Sequence of chain 1.D:
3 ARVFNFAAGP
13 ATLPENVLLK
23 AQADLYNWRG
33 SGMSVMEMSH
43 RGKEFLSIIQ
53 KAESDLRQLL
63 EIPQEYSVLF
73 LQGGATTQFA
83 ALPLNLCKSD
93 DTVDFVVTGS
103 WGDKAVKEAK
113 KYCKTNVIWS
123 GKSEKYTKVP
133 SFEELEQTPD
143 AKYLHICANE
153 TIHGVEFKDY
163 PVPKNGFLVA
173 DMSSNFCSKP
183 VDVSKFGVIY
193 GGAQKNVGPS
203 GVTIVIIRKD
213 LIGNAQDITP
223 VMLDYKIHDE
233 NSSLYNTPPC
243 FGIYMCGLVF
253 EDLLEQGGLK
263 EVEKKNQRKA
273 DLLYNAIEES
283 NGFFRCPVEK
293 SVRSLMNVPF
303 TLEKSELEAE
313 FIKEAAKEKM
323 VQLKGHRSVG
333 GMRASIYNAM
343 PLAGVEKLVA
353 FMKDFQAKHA

Binding-site contacts:
Ligand atom N contacts residue TRP103 of chain 1.D at 2.8 Å.
Ligand atom C contacts residue ALA10 of chain 1.D at 4.1 Å (hydrophobic).
Ligand atom O3P contacts residue HIS42 of chain 1.C at 3.7 Å.
Ligand atom P contacts residue ARG329 of chain 1.D at 3.9 Å.
Ligand atom P contacts residue HIS42 of chain 1.C at 4.0 Å.
Ligand atom O3P contacts residue ARG43 of chain 1.C at 3.1 Å (salt-bridge).
Ligand atom P contacts residue HIS328 of chain 1.D at 4.0 Å.
Ligand atom CB contacts residue PLP1 of chain 1.M at 3.1 Å.
Ligand atom O2P contacts residue ARG329 of chain 1.D at 2.9 Å (salt-bridge).
Ligand atom CA contacts residue LYS197 of chain 1.D at 2.5 Å.
Ligand atom OXT contacts residue PLP1 of chain 1.M at 4.1 Å.
Ligand atom CA contacts residue TRP103 of chain 1.D at 3.8 Å (hydrophobic).
Ligand atom C contacts residue LYS197 of chain 1.D at 3.8 Å.
Ligand atom O1P contacts residue HIS42 of chain 1.C at 3.1 Å (h-bond).
Ligand atom O2P contacts residue ARG43 of chain 1.C at 3.8 Å.
Ligand atom OXT contacts residue ILE154 of chain 1.D at 3.6 Å.
Ligand atom C contacts residue PLP1 of chain 1.M at 3.9 Å.
Ligand atom OG contacts residue TRP103 of chain 1.D at 3.2 Å.
Ligand atom OXT contacts residue THR153 of chain 1.D at 3.6 Å.
Ligand atom N contacts residue LYS197 of chain 1.D at 2.2 Å (salt-bridge).
Ligand atom CB contacts residue LYS197 of chain 1.D at 3.4 Å.
Ligand atom O2P contacts residue HIS328 of chain 1.D at 3.1 Å (h-bond).
Ligand atom O3P contacts residue HIS328 of chain 1.D at 4.0 Å.
Ligand atom O3P contacts residue ARG329 of chain 1.D at 3.1 Å (salt-bridge).
Ligand atom N contacts residue PLP1 of chain 1.M at 1.5 Å.
Ligand atom C contacts residue THR153 of chain 1.D at 4.1 Å.
Ligand atom CA contacts residue PLP1 of chain 1.M at 2.5 Å.
Ligand atom OXT contacts residue HIS328 of chain 1.D at 4.1 Å.
Ligand atom P contacts residue ARG43 of chain 1.C at 3.6 Å.
Ligand atom O contacts residue HIS328 of chain 1.D at 4.0 Å.
Ligand atom C contacts residue TRP103 of chain 1.D at 4.0 Å (hydrophobic).
Ligand atom CB contacts residue TRP103 of chain 1.D at 4.0 Å (hydrophobic).
Ligand atom OXT contacts residue TRP103 of chain 1.D at 3.1 Å (h-bond).
Ligand atom OG contacts residue PLP1 of chain 1.M at 3.8 Å.
Ligand atom O contacts residue ALA10 of chain 1.D at 3.4 Å.
Ligand atom O contacts residue ARG335 of chain 1.D at 3.3 Å (salt-bridge).
Ligand atom OXT contacts residue ARG335 of chain 1.D at 3.4 Å (salt-bridge).
Ligand atom O2P contacts residue TRP103 of chain 1.D at 3.9 Å.
Ligand atom O1P contacts residue ARG43 of chain 1.C at 2.8 Å (salt-bridge).
Ligand atom C contacts residue ARG335 of chain 1.D at 3.8 Å.

The protein below binds the small molecule below.
Small molecule (SMILES): N[C@@H](COP(=O)(O)O)C(=O)O

Sequence of chain 1.C:
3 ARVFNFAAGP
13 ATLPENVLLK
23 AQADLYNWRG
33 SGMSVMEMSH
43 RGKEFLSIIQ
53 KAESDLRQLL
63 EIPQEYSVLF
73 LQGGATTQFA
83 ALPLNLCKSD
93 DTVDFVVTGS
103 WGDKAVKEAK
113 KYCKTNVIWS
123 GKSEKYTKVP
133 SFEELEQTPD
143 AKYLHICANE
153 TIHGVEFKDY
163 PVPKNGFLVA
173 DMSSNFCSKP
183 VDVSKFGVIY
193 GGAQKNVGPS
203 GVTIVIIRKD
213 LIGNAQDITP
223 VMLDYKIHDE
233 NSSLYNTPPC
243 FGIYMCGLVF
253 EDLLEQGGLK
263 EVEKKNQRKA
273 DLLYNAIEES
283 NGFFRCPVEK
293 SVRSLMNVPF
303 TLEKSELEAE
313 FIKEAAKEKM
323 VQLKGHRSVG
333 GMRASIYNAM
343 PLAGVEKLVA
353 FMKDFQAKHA